A protein and the small-molecule ligand that binds it are described below.
Small molecule (SMILES): O=C(O)[C@@H]1O[C@H](O[C@H]2[C@@H](OS(=O)(=O)O)O[C@@H](O)[C@H](NS(=O)(=O)O)[C@H]2O)[C@@H](OS(=O)(=O)O)[C@H](O)[C@@H]1O

Sequence of chain 46.B:
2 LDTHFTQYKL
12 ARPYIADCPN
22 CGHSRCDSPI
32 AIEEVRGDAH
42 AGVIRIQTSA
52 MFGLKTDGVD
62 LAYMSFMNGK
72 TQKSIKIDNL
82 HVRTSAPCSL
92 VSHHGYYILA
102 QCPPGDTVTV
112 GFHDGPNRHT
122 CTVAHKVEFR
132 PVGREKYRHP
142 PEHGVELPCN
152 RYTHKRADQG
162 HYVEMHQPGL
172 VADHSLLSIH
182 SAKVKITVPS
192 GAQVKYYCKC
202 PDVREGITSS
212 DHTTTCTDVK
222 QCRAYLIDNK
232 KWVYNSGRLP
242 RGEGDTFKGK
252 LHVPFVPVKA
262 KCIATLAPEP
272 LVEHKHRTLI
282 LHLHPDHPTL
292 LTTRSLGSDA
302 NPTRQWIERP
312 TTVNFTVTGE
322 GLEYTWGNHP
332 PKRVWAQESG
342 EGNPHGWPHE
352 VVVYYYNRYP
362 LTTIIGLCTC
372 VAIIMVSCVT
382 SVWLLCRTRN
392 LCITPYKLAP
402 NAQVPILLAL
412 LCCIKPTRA

Binding-site contacts:
Ligand atom C6 contacts residue LEU62 of chain 46.B at 3.5 Å (hydrophobic).
Ligand atom O6B contacts residue ARG157 of chain 46.B at 3.3 Å (salt-bridge).
Ligand atom O4 contacts residue HIS155 of chain 46.B at 3.5 Å (h-bond).
Ligand atom SAG contacts residue THR4 of chain 46.B at 3.9 Å.
Ligand atom O6A contacts residue SER93 of chain 46.B at 3.2 Å.
Ligand atom O6A contacts residue HIS94 of chain 46.B at 3.2 Å (h-bond).
Ligand atom OAH contacts residue ASP3 of chain 46.B at 4.0 Å.
Ligand atom C3 contacts residue ALA158 of chain 46.B at 4.0 Å (hydrophobic).
Ligand atom O3 contacts residue ALA158 of chain 46.B at 3.0 Å (h-bond).
Ligand atom OAF contacts residue ARG157 of chain 46.B at 2.8 Å (salt-bridge).
Ligand atom O6B contacts residue LEU62 of chain 46.B at 4.0 Å.
Ligand atom O4 contacts residue SER93 of chain 46.B at 3.0 Å (h-bond).
Ligand atom OAF contacts residue THR4 of chain 46.B at 2.9 Å (h-bond).
Ligand atom O6B contacts residue HIS94 of chain 46.B at 4.0 Å.
Ligand atom C3 contacts residue LYS156 of chain 46.B at 4.0 Å.
Ligand atom O6A contacts residue LEU62 of chain 46.B at 3.4 Å.
Ligand atom C5 contacts residue LEU62 of chain 46.B at 3.8 Å (hydrophobic).
Ligand atom O3 contacts residue LYS156 of chain 46.B at 3.0 Å.
Ligand atom OAH contacts residue LEU2 of chain 46.B at 2.8 Å (h-bond).
Ligand atom OBI contacts residue LYS156 of chain 46.B at 4.0 Å.
Ligand atom C6 contacts residue SER93 of chain 46.B at 4.0 Å.
Ligand atom O6A contacts residue HIS155 of chain 46.B at 3.8 Å.
Ligand atom C3 contacts residue ARG157 of chain 46.B at 3.7 Å.
Ligand atom C6 contacts residue HIS94 of chain 46.B at 3.9 Å.
Ligand atom O5 contacts residue ARG157 of chain 46.B at 3.8 Å.
Ligand atom O5 contacts residue HIS155 of chain 46.B at 3.6 Å.
Ligand atom O6B contacts residue HIS155 of chain 46.B at 3.3 Å (h-bond).
Ligand atom OAF contacts residue ALA158 of chain 46.B at 3.3 Å.
Ligand atom O4 contacts residue LYS156 of chain 46.B at 3.5 Å.
Ligand atom O3 contacts residue ARG157 of chain 46.B at 3.3 Å (salt-bridge).
Ligand atom SAG contacts residue ARG157 of chain 46.B at 3.6 Å (salt-bridge).
Ligand atom OAH contacts residue THR4 of chain 46.B at 3.7 Å.
Ligand atom C6 contacts residue HIS155 of chain 46.B at 3.4 Å.
Ligand atom O5 contacts residue LYS156 of chain 46.B at 3.4 Å.
Ligand atom O5B contacts residue LYS156 of chain 46.B at 3.3 Å.
Ligand atom C5 contacts residue HIS155 of chain 46.B at 4.0 Å.
Ligand atom OAH contacts residue ARG157 of chain 46.B at 3.1 Å (salt-bridge).
Ligand atom O6B contacts residue LYS156 of chain 46.B at 3.3 Å.
Ligand atom C4 contacts residue LYS156 of chain 46.B at 4.0 Å.
Ligand atom C2 contacts residue ALA158 of chain 46.B at 3.7 Å (hydrophobic).